This small molecule binds to this protein.
Small molecule (SMILES): CC(C)CCC[C@@H](C)[C@H]1CC[C@H]2[C@@H]3CC=C4C[C@@H](O)CC[C@]4(C)[C@H]3CC[C@]12C

Sequence of chain 1.A:
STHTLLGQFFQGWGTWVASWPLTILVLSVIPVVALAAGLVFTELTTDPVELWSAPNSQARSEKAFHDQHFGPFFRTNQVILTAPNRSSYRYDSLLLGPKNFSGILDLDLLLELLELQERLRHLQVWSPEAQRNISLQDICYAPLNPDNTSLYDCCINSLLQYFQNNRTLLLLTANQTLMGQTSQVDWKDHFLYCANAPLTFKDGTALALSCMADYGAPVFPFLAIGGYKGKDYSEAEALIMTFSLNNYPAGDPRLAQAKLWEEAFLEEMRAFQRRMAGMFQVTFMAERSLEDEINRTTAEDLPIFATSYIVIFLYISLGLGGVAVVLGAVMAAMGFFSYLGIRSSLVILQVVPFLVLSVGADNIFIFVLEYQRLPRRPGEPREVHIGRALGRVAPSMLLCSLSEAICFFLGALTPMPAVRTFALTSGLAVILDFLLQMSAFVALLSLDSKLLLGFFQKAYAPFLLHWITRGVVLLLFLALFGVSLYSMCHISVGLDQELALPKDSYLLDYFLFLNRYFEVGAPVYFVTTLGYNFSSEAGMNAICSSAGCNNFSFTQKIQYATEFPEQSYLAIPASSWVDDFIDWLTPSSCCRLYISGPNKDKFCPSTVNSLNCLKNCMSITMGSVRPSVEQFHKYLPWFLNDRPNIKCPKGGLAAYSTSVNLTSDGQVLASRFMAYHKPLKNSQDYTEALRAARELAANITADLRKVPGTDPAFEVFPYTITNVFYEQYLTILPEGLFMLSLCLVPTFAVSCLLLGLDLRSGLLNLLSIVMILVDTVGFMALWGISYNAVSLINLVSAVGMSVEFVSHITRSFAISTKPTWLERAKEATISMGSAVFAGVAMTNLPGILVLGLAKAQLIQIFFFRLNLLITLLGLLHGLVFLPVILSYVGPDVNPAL

Binding-site contacts:
Ligand atom C19 contacts residue PRO362 of chain 1.A at 4.1 Å (hydrophobic).
Ligand atom C15 contacts residue LEU358 of chain 1.A at 3.4 Å (hydrophobic).
Ligand atom C6 contacts residue LEU358 of chain 1.A at 3.5 Å (hydrophobic).
Ligand atom C3 contacts residue SER359 of chain 1.A at 4.1 Å.
Ligand atom C26 contacts residue TRP351 of chain 1.A at 3.8 Å (hydrophobic).
Ligand atom C3 contacts residue LEU785 of chain 1.A at 4.2 Å (hydrophobic).
Ligand atom C5 contacts residue LEU358 of chain 1.A at 4.0 Å (hydrophobic).
Ligand atom C5 contacts residue SER789 of chain 1.A at 3.7 Å.
Ligand atom C19 contacts residue LEU358 of chain 1.A at 4.3 Å (hydrophobic).
Ligand atom C7 contacts residue SER359 of chain 1.A at 3.3 Å.
Ligand atom C27 contacts residue TRP351 of chain 1.A at 3.3 Å (hydrophobic).
Ligand atom C4 contacts residue SER789 of chain 1.A at 4.3 Å.
Ligand atom C6 contacts residue ILE355 of chain 1.A at 4.4 Å (hydrophobic).
Ligand atom C4 contacts residue SER359 of chain 1.A at 3.2 Å.
Ligand atom O1 contacts residue LEU785 of chain 1.A at 4.1 Å.
Ligand atom C7 contacts residue ILE355 of chain 1.A at 3.9 Å (hydrophobic).
Ligand atom C7 contacts residue LEU358 of chain 1.A at 3.5 Å (hydrophobic).
Ligand atom C14 contacts residue LEU358 of chain 1.A at 4.4 Å (hydrophobic).
Ligand atom C27 contacts residue TRP347 of chain 1.A at 3.7 Å (hydrophobic).
Ligand atom C6 contacts residue SER789 of chain 1.A at 3.1 Å.
Ligand atom C5 contacts residue SER359 of chain 1.A at 3.5 Å.
Ligand atom C7 contacts residue SER789 of chain 1.A at 3.4 Å.
Ligand atom C8 contacts residue LEU358 of chain 1.A at 3.8 Å (hydrophobic).
Ligand atom C6 contacts residue SER359 of chain 1.A at 2.6 Å.
Ligand atom C25 contacts residue TRP351 of chain 1.A at 4.2 Å (hydrophobic).